This protein binds this small molecule.
Small molecule (SMILES): NCCCC(=O)O

Binding-site contacts:
Ligand atom N contacts residue GLU121 of chain 1.B at 3.3 Å (salt-bridge).
Ligand atom CD contacts residue PHE123 of chain 1.B at 3.6 Å (hydrophobic).
Ligand atom N contacts residue TYR165 of chain 1.B at 4.1 Å.
Ligand atom CG contacts residue ASN93 of chain 1.A at 4.5 Å.
Ligand atom N contacts residue PHE178 of chain 1.B at 4.0 Å.
Ligand atom OXT contacts residue PHE9 of chain 1.A at 4.1 Å.
Ligand atom CD contacts residue PHE178 of chain 1.B at 4.3 Å (hydrophobic).
Ligand atom N contacts residue PRO122 of chain 1.B at 3.6 Å.
Ligand atom O contacts residue PHE9 of chain 1.A at 4.1 Å.
Ligand atom N contacts residue PHE123 of chain 1.B at 4.0 Å.
Ligand atom O contacts residue TYR165 of chain 1.B at 4.0 Å.
Ligand atom OXT contacts residue TYR28 of chain 1.A at 4.0 Å.

Sequence of chain 1.A:
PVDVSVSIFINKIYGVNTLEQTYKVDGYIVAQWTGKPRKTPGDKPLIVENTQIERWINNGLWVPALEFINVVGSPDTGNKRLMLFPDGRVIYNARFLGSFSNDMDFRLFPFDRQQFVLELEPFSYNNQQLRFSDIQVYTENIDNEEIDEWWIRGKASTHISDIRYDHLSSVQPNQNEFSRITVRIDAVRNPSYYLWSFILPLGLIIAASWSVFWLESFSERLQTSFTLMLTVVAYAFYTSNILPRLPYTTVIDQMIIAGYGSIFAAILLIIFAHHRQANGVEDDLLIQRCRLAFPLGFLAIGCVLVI

Sequence of chain 1.B:
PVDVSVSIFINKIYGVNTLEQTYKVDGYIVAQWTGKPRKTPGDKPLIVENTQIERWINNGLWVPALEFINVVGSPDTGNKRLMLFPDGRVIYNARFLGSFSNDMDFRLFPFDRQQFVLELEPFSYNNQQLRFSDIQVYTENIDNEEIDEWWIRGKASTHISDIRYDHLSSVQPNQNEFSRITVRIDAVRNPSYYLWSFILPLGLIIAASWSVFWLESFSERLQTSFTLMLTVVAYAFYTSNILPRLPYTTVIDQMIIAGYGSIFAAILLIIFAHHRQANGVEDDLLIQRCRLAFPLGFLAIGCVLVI